Binding-site contacts:
Ligand atom O5 contacts residue ASN278 of chain 1.B at 2.3 Å (h-bond).
Ligand atom O6 contacts residue ASN291 of chain 1.B at 3.9 Å.
Ligand atom O6 contacts residue GLU391 of chain 1.B at 3.6 Å (salt-bridge).
Ligand atom C8 contacts residue ASN278 of chain 1.B at 4.3 Å.
Ligand atom O5 contacts residue ASN291 of chain 1.B at 4.0 Å.
Ligand atom N2 contacts residue VAL290 of chain 1.B at 3.8 Å.
Ligand atom C8 contacts residue SER38 of chain 1.B at 3.6 Å.
Ligand atom C7 contacts residue ASN278 of chain 1.B at 3.1 Å.
Ligand atom C8 contacts residue VAL290 of chain 1.B at 4.2 Å (hydrophobic).
Ligand atom N2 contacts residue ASN278 of chain 1.B at 2.9 Å (h-bond).
Ligand atom C2 contacts residue VAL290 of chain 1.B at 4.0 Å (hydrophobic).
Ligand atom C1 contacts residue ASN278 of chain 1.B at 1.4 Å.
Ligand atom C2 contacts residue ASN278 of chain 1.B at 2.4 Å.
Ligand atom C3 contacts residue VAL290 of chain 1.B at 4.1 Å (hydrophobic).
Ligand atom C1 contacts residue VAL290 of chain 1.B at 3.6 Å (hydrophobic).
Ligand atom C5 contacts residue ASN291 of chain 1.B at 4.2 Å.
Ligand atom C1 contacts residue ASN291 of chain 1.B at 4.2 Å.
Ligand atom C4 contacts residue ASN278 of chain 1.B at 4.2 Å.
Ligand atom C5 contacts residue ASN278 of chain 1.B at 3.7 Å.
Ligand atom C3 contacts residue ASN278 of chain 1.B at 3.8 Å.
Ligand atom O7 contacts residue ASN278 of chain 1.B at 2.9 Å (h-bond).
Ligand atom C7 contacts residue VAL290 of chain 1.B at 4.4 Å (hydrophobic).

This small molecule binds to this protein.
Small molecule (SMILES): CC(=O)N[C@@H]1[C@@H](O)[C@H](O)[C@@H](CO)O[C@H]1O

Sequence of chain 1.B:
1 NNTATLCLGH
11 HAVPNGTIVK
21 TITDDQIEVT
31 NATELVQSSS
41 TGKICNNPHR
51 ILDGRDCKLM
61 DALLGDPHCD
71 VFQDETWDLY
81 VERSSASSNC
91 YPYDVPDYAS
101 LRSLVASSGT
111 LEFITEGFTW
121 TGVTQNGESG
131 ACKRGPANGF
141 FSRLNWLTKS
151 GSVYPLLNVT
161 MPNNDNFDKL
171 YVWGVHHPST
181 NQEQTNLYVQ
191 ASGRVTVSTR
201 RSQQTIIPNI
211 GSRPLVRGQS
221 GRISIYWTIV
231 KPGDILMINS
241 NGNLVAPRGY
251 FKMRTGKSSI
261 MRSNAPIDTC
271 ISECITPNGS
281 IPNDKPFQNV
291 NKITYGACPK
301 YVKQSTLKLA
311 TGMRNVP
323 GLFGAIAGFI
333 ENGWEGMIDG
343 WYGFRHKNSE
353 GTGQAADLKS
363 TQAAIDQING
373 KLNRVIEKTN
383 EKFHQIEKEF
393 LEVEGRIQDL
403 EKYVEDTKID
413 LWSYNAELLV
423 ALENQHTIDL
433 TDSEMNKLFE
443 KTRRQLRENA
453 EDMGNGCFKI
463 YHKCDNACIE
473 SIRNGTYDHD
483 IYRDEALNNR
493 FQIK